Sequence of chain 1.A:
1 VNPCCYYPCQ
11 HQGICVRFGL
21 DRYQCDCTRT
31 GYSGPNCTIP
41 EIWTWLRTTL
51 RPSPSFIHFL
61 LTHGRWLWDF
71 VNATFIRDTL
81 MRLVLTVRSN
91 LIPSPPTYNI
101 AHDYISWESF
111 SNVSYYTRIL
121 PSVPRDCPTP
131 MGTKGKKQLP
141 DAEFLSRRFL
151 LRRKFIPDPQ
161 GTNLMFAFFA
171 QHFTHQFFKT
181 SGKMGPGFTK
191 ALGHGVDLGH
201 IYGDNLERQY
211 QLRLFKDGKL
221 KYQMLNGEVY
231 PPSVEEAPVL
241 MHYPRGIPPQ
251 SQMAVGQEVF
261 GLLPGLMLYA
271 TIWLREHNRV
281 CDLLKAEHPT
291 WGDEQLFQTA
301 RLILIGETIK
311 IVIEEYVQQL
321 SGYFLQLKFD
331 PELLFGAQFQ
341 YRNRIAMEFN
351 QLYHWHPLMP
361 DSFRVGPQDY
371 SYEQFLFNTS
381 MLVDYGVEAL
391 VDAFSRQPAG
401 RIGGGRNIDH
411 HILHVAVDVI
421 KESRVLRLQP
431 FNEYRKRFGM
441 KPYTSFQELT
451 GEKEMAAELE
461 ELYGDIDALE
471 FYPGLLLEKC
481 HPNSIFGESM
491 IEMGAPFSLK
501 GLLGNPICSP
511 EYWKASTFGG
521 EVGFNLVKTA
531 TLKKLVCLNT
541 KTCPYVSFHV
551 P

This small molecule binds to this protein.
Small molecule (SMILES): CC(=O)N[C@@H]1[C@@H](O)[C@H](O)[C@@H](CO)O[C@H]1O

Binding-site contacts:
Ligand atom O5 contacts residue TYR370 of chain 1.A at 4.5 Å.
Ligand atom O6 contacts residue TYR385 of chain 1.A at 3.6 Å.
Ligand atom O5 contacts residue ASP384 of chain 1.A at 4.4 Å.
Ligand atom O6 contacts residue TYR370 of chain 1.A at 3.9 Å.
Ligand atom C5 contacts residue ASP384 of chain 1.A at 4.1 Å.
Ligand atom C7 contacts residue GLN374 of chain 1.A at 4.1 Å.
Ligand atom C7 contacts residue ASN378 of chain 1.A at 3.9 Å.
Ligand atom C5 contacts residue ASN378 of chain 1.A at 4.4 Å.
Ligand atom O7 contacts residue GLN374 of chain 1.A at 4.0 Å.
Ligand atom O6 contacts residue ASP384 of chain 1.A at 3.2 Å (salt-bridge).
Ligand atom N2 contacts residue ASN378 of chain 1.A at 4.2 Å.
Ligand atom C4 contacts residue TYR370 of chain 1.A at 4.0 Å (hydrophobic).
Ligand atom C2 contacts residue ASN378 of chain 1.A at 3.7 Å.
Ligand atom C8 contacts residue GLU373 of chain 1.A at 4.1 Å.
Ligand atom O7 contacts residue ASN378 of chain 1.A at 3.6 Å.
Ligand atom O5 contacts residue MET381 of chain 1.A at 4.3 Å.
Ligand atom C6 contacts residue TYR385 of chain 1.A at 4.2 Å (hydrophobic).
Ligand atom C8 contacts residue GLN374 of chain 1.A at 3.4 Å.
Ligand atom C1 contacts residue ASN378 of chain 1.A at 2.6 Å.
Ligand atom C6 contacts residue TYR370 of chain 1.A at 3.2 Å (hydrophobic).
Ligand atom O6 contacts residue MET381 of chain 1.A at 3.5 Å.
Ligand atom O4 contacts residue TYR370 of chain 1.A at 4.3 Å.
Ligand atom C6 contacts residue ASP384 of chain 1.A at 3.9 Å.
Ligand atom O5 contacts residue ASN378 of chain 1.A at 2.9 Å (h-bond).
Ligand atom C5 contacts residue TYR370 of chain 1.A at 4.3 Å (hydrophobic).